This small molecule binds to this protein.
Small molecule (SMILES): CC(=O)N[C@@H]1[C@@H](O)[C@H](O)[C@@H](CO)O[C@H]1O

Binding-site contacts:
Ligand atom N2 contacts residue ASN793 of chain 1.A at 2.9 Å (h-bond).
Ligand atom C3 contacts residue ASN793 of chain 1.A at 3.8 Å.
Ligand atom C7 contacts residue ASN793 of chain 1.A at 3.3 Å.
Ligand atom O5 contacts residue ASN793 of chain 1.A at 2.4 Å (h-bond).
Ligand atom C8 contacts residue ASN793 of chain 1.A at 4.5 Å.
Ligand atom C8 contacts residue THR792 of chain 1.A at 4.1 Å.
Ligand atom C1 contacts residue ASN793 of chain 1.A at 1.4 Å.
Ligand atom C5 contacts residue ASN793 of chain 1.A at 3.7 Å.
Ligand atom C4 contacts residue ASN793 of chain 1.A at 4.2 Å.
Ligand atom C2 contacts residue ASN793 of chain 1.A at 2.5 Å.
Ligand atom O7 contacts residue ASN793 of chain 1.A at 3.3 Å (h-bond).

Sequence of chain 1.A:
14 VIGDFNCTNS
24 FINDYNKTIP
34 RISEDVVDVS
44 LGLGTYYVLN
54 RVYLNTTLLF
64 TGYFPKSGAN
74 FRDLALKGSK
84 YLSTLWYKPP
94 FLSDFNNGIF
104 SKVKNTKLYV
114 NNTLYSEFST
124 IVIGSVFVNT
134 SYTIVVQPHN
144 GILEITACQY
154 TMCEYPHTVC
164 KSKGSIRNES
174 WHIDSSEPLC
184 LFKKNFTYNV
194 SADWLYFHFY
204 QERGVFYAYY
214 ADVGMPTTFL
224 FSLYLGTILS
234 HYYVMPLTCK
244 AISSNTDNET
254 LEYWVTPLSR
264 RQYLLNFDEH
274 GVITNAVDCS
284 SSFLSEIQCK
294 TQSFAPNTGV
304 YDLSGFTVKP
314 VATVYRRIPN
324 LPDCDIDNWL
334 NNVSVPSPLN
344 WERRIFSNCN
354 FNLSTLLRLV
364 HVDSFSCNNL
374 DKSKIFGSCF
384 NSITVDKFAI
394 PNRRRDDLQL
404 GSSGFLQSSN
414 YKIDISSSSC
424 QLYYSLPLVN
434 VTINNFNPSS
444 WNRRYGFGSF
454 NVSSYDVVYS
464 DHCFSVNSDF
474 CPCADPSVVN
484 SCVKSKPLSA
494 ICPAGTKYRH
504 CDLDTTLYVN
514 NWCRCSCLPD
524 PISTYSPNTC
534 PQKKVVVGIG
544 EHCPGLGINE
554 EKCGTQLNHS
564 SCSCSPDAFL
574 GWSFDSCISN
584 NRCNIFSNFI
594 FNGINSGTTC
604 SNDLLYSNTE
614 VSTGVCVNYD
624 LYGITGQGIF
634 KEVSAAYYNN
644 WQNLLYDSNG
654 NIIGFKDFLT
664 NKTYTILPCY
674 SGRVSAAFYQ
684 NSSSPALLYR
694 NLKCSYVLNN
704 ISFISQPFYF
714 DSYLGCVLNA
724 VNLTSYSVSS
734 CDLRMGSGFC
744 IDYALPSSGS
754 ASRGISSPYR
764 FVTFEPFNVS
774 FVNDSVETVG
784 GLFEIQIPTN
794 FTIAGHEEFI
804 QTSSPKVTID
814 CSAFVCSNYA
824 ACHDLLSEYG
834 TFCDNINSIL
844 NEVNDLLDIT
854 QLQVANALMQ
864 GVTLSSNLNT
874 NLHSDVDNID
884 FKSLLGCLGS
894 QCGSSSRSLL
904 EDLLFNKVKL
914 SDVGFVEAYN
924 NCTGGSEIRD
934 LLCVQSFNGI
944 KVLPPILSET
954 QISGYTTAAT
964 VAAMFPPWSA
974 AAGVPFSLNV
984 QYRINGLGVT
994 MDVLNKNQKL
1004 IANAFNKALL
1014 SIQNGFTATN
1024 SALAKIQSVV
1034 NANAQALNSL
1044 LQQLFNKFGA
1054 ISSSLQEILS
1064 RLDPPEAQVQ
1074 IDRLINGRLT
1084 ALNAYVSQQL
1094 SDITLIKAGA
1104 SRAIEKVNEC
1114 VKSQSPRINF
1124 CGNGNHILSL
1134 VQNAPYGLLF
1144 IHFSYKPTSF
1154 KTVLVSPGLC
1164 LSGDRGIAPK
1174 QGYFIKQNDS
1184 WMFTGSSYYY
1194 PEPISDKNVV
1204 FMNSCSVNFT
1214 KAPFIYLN